Binding-site contacts:
Ligand atom O5 contacts residue ILE159 of chain 1.C at 4.3 Å.
Ligand atom N2 contacts residue ASN158 of chain 1.C at 3.8 Å.
Ligand atom O5 contacts residue PHE190 of chain 1.C at 3.5 Å.
Ligand atom O6 contacts residue PHE190 of chain 1.C at 3.5 Å.
Ligand atom C8 contacts residue PHE190 of chain 1.C at 4.2 Å (hydrophobic).
Ligand atom O6 contacts residue THR160 of chain 1.C at 3.5 Å.
Ligand atom C1 contacts residue ASN158 of chain 1.C at 3.3 Å.
Ligand atom O6 contacts residue ILE159 of chain 1.C at 3.1 Å (h-bond).
Ligand atom O7 contacts residue ASN158 of chain 1.C at 2.4 Å (h-bond).
Ligand atom C6 contacts residue ILE159 of chain 1.C at 4.5 Å (hydrophobic).
Ligand atom O5 contacts residue THR160 of chain 1.C at 4.4 Å.
Ligand atom O5 contacts residue ASN158 of chain 1.C at 3.5 Å (h-bond).
Ligand atom C6 contacts residue PHE190 of chain 1.C at 4.5 Å (hydrophobic).
Ligand atom C6 contacts residue THR160 of chain 1.C at 3.8 Å.
Ligand atom C2 contacts residue ASN158 of chain 1.C at 3.4 Å.
Ligand atom C7 contacts residue ASN158 of chain 1.C at 3.4 Å.
Ligand atom C1 contacts residue PHE190 of chain 1.C at 3.7 Å (hydrophobic).
Ligand atom C5 contacts residue PHE190 of chain 1.C at 4.0 Å (hydrophobic).
Ligand atom O7 contacts residue PHE190 of chain 1.C at 4.2 Å.

This protein binds this small molecule.
Small molecule (SMILES): CC(=O)N[C@H]1[C@H](O[C@H]2[C@H](O)[C@@H](NC(C)=O)CO[C@@H]2CO)O[C@H](CO)[C@@H](O[C@@H]2O[C@H](CO)[C@@H](O)[C@H](O)[C@@H]2O)[C@@H]1O

Sequence of chain 1.C:
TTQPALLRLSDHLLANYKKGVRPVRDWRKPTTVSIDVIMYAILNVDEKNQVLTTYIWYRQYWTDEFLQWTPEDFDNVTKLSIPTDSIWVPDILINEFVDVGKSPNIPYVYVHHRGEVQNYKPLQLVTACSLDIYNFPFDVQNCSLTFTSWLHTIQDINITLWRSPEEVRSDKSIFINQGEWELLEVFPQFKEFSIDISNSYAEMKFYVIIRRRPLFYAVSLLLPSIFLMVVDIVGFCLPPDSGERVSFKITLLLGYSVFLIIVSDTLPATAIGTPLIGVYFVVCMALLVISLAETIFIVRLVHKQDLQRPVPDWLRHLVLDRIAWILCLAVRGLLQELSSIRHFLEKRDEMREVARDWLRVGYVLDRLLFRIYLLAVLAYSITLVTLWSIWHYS